The protein below binds the small molecule below.
Small molecule (SMILES): Cc1cc(-c2nc(C(=O)Nc3cc4oc(N5CCOCC5)nc4nc3N3CC[C@@H](O)C3)co2)ccn1

Binding-site contacts:
Ligand atom N5 contacts residue LEU158 of chain 1.B at 3.3 Å.
Ligand atom C23 contacts residue GLY35 of chain 1.B at 3.7 Å.
Ligand atom C19 contacts residue TYR102 of chain 1.B at 3.5 Å (hydrophobic).
Ligand atom C14 contacts residue ALA51 of chain 1.B at 3.6 Å (hydrophobic).
Ligand atom C4 contacts residue GLY108 of chain 1.B at 3.8 Å.
Ligand atom C6 contacts residue PRO106 of chain 1.B at 3.3 Å (hydrophobic).
Ligand atom C15 contacts residue ALA51 of chain 1.B at 3.4 Å (hydrophobic).
Ligand atom C4 contacts residue MET105 of chain 1.B at 3.1 Å (hydrophobic).
Ligand atom C17 contacts residue TYR102 of chain 1.B at 3.8 Å (hydrophobic).
Ligand atom O4 contacts residue TYR102 of chain 1.B at 3.5 Å.
Ligand atom C17 contacts residue LEU158 of chain 1.B at 3.6 Å (hydrophobic).
Ligand atom N4 contacts residue MET32 of chain 1.B at 3.7 Å.
Ligand atom O contacts residue MET105 of chain 1.B at 3.5 Å (h-bond).
Ligand atom O2 contacts residue SER109 of chain 1.B at 3.8 Å.
Ligand atom C1 contacts residue GLY108 of chain 1.B at 3.6 Å.
Ligand atom C contacts residue MET32 of chain 1.B at 3.7 Å (hydrophobic).
Ligand atom O3 contacts residue TYR104 of chain 1.B at 3.5 Å.
Ligand atom N6 contacts residue ASP169 of chain 1.B at 3.7 Å.
Ligand atom C contacts residue MET105 of chain 1.B at 3.5 Å (hydrophobic).
Ligand atom C16 contacts residue LEU158 of chain 1.B at 3.4 Å (hydrophobic).
Ligand atom N contacts residue MET32 of chain 1.B at 3.8 Å.
Ligand atom C17 contacts residue ALA51 of chain 1.B at 3.4 Å (hydrophobic).
Ligand atom C14 contacts residue MET32 of chain 1.B at 3.8 Å (hydrophobic).
Ligand atom C17 contacts residue VAL103 of chain 1.B at 3.4 Å (hydrophobic).
Ligand atom C3 contacts residue MET32 of chain 1.B at 3.7 Å (hydrophobic).
Ligand atom O2 contacts residue ALA155 of chain 1.B at 3.6 Å (h-bond).
Ligand atom C20 contacts residue ASP169 of chain 1.B at 3.7 Å.
Ligand atom C6 contacts residue TYR104 of chain 1.B at 3.3 Å (hydrophobic).
Ligand atom O3 contacts residue ALA51 of chain 1.B at 3.6 Å.
Ligand atom C10 contacts residue VAL40 of chain 1.B at 3.8 Å (hydrophobic).
Ligand atom C20 contacts residue TYR102 of chain 1.B at 3.4 Å (hydrophobic).
Ligand atom O3 contacts residue MET105 of chain 1.B at 2.8 Å (h-bond).
Ligand atom N6 contacts residue LYS53 of chain 1.B at 3.5 Å.
Ligand atom C contacts residue GLY108 of chain 1.B at 3.5 Å.
Ligand atom C15 contacts residue LEU158 of chain 1.B at 3.5 Å (hydrophobic).
Ligand atom O contacts residue GLY108 of chain 1.B at 3.8 Å.
Ligand atom C7 contacts residue PRO106 of chain 1.B at 3.2 Å (hydrophobic).
Ligand atom O4 contacts residue LEU158 of chain 1.B at 3.6 Å.
Ligand atom C4 contacts residue MET32 of chain 1.B at 3.6 Å (hydrophobic).
Ligand atom O contacts residue TYR104 of chain 1.B at 3.6 Å (h-bond).

Sequence of chain 1.B:
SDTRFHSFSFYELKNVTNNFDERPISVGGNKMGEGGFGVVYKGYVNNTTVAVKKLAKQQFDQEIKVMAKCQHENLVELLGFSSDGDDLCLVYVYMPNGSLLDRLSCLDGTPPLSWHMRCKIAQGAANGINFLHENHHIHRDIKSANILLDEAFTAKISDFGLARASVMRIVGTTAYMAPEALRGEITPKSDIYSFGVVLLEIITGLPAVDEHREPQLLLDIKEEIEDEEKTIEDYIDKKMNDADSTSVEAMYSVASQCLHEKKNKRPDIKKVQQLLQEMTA